The small molecule below binds the protein below.
Small molecule (SMILES): C[C@@H]1CC[C@@]2(OC1)O[C@H]1C[C@H]3[C@@H]4CC=C5C[C@@H](O)CC[C@]5(C)[C@H]4CC[C@]3(C)[C@H]1[C@@H]2C

Binding-site contacts:
Ligand atom C10 contacts residue PHE892 of chain 1.A at 4.2 Å (hydrophobic).
Ligand atom C7 contacts residue PHE892 of chain 1.A at 4.3 Å (hydrophobic).
Ligand atom C9 contacts residue PHE892 of chain 1.A at 4.0 Å (hydrophobic).
Ligand atom C21 contacts residue ILE888 of chain 1.A at 4.4 Å (hydrophobic).
Ligand atom C11 contacts residue PHE892 of chain 1.A at 3.4 Å (hydrophobic).
Ligand atom C12 contacts residue PHE892 of chain 1.A at 3.9 Å (hydrophobic).
Ligand atom C16 contacts residue ASP889 of chain 1.A at 4.3 Å.
Ligand atom C8 contacts residue YUY1 of chain 1.T at 4.5 Å.
Ligand atom C25 contacts residue PHE892 of chain 1.A at 4.3 Å (hydrophobic).
Ligand atom C1 contacts residue YUY1 of chain 1.T at 4.3 Å.
Ligand atom C22 contacts residue ASP889 of chain 1.A at 4.2 Å.
Ligand atom C6 contacts residue PHE892 of chain 1.A at 3.8 Å (hydrophobic).
Ligand atom C20 contacts residue ILE888 of chain 1.A at 4.2 Å (hydrophobic).
Ligand atom C21 contacts residue ASP889 of chain 1.A at 4.2 Å.
Ligand atom C contacts residue YUY1 of chain 1.T at 3.4 Å.
Ligand atom C19 contacts residue ILE888 of chain 1.A at 4.0 Å (hydrophobic).
Ligand atom C16 contacts residue YUY1 of chain 1.T at 4.3 Å.
Ligand atom C15 contacts residue YUY1 of chain 1.T at 4.1 Å.
Ligand atom C14 contacts residue PHE892 of chain 1.A at 4.4 Å (hydrophobic).
Ligand atom C26 contacts residue YUY1 of chain 1.T at 4.0 Å.
Ligand atom C13 contacts residue PHE892 of chain 1.A at 4.0 Å (hydrophobic).

Sequence of chain 1.A:
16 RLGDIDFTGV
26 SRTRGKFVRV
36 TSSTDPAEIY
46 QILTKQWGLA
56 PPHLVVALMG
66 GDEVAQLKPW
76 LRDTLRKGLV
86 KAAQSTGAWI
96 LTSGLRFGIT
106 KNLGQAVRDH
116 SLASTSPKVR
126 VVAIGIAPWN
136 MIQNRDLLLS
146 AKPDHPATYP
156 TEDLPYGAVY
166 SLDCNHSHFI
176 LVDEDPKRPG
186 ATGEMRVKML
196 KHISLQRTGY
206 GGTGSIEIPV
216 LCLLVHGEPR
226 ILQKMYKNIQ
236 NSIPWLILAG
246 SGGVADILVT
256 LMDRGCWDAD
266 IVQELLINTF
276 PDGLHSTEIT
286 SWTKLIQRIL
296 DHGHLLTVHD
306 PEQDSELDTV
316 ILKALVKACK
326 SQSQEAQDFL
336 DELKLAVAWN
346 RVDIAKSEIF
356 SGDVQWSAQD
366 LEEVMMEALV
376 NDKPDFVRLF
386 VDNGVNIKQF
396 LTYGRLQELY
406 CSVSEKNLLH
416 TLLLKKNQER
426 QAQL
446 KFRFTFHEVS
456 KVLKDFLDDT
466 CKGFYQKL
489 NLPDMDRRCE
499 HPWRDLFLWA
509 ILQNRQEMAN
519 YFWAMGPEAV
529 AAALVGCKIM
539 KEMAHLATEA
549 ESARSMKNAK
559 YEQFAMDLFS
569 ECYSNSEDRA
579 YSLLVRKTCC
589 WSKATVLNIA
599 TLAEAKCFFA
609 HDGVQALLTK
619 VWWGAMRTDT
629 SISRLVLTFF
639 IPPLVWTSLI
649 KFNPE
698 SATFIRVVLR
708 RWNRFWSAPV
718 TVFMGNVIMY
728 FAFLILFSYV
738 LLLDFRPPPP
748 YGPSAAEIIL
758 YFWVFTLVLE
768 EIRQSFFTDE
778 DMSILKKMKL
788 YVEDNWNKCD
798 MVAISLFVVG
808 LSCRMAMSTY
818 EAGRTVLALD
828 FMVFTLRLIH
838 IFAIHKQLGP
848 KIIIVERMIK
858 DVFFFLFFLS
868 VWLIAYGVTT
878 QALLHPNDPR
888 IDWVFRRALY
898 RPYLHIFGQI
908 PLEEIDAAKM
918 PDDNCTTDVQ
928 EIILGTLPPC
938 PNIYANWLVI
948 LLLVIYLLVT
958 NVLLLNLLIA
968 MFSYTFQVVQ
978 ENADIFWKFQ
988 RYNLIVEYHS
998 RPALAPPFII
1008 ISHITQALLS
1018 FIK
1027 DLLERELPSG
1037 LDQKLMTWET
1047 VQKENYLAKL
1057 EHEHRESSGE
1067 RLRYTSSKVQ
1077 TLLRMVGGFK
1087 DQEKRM